Binding-site contacts:
Ligand atom C8A contacts residue PHE813 of chain 1.D at 3.5 Å (hydrophobic).
Ligand atom O3 contacts residue PRO598 of chain 1.C at 3.7 Å.
Ligand atom O3 contacts residue GLY599 of chain 1.C at 2.6 Å (h-bond).
Ligand atom P4 contacts residue ARG603 of chain 1.C at 3.9 Å.
Ligand atom C5A contacts residue PHE813 of chain 1.D at 3.9 Å (hydrophobic).
Ligand atom O3C contacts residue CLR1 of chain 1.M at 3.9 Å.
Ligand atom C8B contacts residue LEU601 of chain 1.C at 3.5 Å (hydrophobic).
Ligand atom C3 contacts residue PRO815 of chain 1.D at 3.8 Å (hydrophobic).
Ligand atom O1A contacts residue PRO598 of chain 1.C at 4.0 Å.
Ligand atom C3 contacts residue GLY599 of chain 1.C at 3.8 Å.
Ligand atom O52 contacts residue LYS817 of chain 1.D at 3.0 Å (salt-bridge).
Ligand atom C5 contacts residue LYS817 of chain 1.D at 3.8 Å.
Ligand atom P4 contacts residue LYS817 of chain 1.D at 3.8 Å.
Ligand atom O41 contacts residue ARG603 of chain 1.C at 2.7 Å (salt-bridge).
Ligand atom C2 contacts residue GLY599 of chain 1.C at 3.9 Å.
Ligand atom C4 contacts residue LYS817 of chain 1.D at 3.5 Å.
Ligand atom O3 contacts residue ARG602 of chain 1.C at 3.8 Å.
Ligand atom C3B contacts residue CLR1 of chain 1.M at 3.6 Å.
Ligand atom O42 contacts residue GLY599 of chain 1.C at 3.2 Å.
Ligand atom O43 contacts residue LYS817 of chain 1.D at 3.6 Å (salt-bridge).
Ligand atom O11 contacts residue PRO816 of chain 1.D at 3.5 Å.
Ligand atom C2A contacts residue PRO815 of chain 1.D at 3.7 Å (hydrophobic).
Ligand atom O42 contacts residue ARG602 of chain 1.C at 3.0 Å (salt-bridge).
Ligand atom C6A contacts residue LEU812 of chain 1.D at 3.5 Å (hydrophobic).
Ligand atom P5 contacts residue LYS817 of chain 1.D at 3.8 Å.
Ligand atom C3A contacts residue PRO815 of chain 1.D at 3.6 Å (hydrophobic).
Ligand atom C8A contacts residue PHE597 of chain 1.C at 3.5 Å (hydrophobic).
Ligand atom O3 contacts residue PRO815 of chain 1.D at 4.0 Å.
Ligand atom C2 contacts residue PRO815 of chain 1.D at 3.8 Å (hydrophobic).
Ligand atom O4 contacts residue LYS817 of chain 1.D at 2.8 Å (salt-bridge).
Ligand atom O42 contacts residue TYR818 of chain 1.D at 4.0 Å.
Ligand atom C5A contacts residue LEU812 of chain 1.D at 3.7 Å (hydrophobic).
Ligand atom O2 contacts residue PRO598 of chain 1.C at 3.6 Å.
Ligand atom O51 contacts residue LYS817 of chain 1.D at 3.8 Å.
Ligand atom O2 contacts residue GLY599 of chain 1.C at 3.1 Å (h-bond).
Ligand atom O41 contacts residue GLY599 of chain 1.C at 3.8 Å.
Ligand atom C6A contacts residue CLR1 of chain 1.M at 3.6 Å.
Ligand atom O43 contacts residue TYR818 of chain 1.D at 3.5 Å (h-bond).
Ligand atom C7B contacts residue PRO598 of chain 1.C at 3.8 Å (hydrophobic).
Ligand atom C2A contacts residue CLR1 of chain 1.M at 3.9 Å.

Sequence of chain 1.C:
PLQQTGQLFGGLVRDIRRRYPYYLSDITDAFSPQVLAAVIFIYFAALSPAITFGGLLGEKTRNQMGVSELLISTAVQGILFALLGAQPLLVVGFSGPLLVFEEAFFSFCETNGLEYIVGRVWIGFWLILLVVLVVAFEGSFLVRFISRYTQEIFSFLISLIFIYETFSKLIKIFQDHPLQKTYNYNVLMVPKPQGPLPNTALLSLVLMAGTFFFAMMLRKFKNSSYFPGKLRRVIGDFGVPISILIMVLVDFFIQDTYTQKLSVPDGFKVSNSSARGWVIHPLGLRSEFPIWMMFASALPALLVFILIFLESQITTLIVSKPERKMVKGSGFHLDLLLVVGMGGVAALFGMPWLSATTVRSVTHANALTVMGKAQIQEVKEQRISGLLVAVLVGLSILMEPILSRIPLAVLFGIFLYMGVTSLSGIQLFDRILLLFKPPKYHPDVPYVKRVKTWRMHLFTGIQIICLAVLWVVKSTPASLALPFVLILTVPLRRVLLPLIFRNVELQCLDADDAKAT

The small molecule below binds the protein below.
Small molecule (SMILES): CCCCCCCC(=O)OC[C@H](COP(=O)(O)O[C@@H]1[C@H](O)[C@H](O)[C@@H](OP(=O)(O)O)[C@H](OP(=O)(O)O)[C@H]1O)OC(=O)CCCCCCC

Sequence of chain 1.D:
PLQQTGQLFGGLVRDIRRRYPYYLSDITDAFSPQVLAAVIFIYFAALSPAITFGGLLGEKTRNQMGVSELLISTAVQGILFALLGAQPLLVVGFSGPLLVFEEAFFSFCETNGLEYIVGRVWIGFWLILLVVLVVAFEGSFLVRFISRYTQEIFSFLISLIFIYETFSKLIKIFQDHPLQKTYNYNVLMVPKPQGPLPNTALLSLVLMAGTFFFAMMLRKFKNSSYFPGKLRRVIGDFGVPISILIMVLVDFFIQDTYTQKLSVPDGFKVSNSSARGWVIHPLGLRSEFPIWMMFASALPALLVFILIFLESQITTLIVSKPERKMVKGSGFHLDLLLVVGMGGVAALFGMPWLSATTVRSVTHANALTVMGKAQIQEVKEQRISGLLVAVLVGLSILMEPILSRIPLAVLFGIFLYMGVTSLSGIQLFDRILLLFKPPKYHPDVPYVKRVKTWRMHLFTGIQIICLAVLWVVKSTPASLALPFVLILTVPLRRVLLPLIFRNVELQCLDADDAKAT